Sequence of chain 1.B:
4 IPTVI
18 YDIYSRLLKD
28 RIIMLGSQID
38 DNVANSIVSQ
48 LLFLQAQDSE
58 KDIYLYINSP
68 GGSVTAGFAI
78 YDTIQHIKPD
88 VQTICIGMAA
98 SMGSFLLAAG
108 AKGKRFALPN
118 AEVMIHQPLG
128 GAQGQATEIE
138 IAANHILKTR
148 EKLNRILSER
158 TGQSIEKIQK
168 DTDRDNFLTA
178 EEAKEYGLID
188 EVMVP

Sequence of chain 1.C:
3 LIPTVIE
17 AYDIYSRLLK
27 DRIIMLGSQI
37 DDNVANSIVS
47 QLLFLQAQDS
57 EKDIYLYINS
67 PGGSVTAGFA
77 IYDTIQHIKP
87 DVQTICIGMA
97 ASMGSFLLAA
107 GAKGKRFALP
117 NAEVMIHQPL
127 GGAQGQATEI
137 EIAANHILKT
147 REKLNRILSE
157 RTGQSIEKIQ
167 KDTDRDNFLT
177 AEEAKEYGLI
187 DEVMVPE

This protein binds this small molecule.
Small molecule (SMILES): O=C1[C@H](Cc2ccc(O)cc2)N2C(=O)CCN(C(=O)NCc3ccccc3)[C@H]2CN1Cc1cccc2ccccc12

Binding-site contacts:
Ligand atom CAW contacts residue TYR63 of chain 1.B at 3.8 Å (hydrophobic).
Ligand atom NBN contacts residue ILE29 of chain 1.B at 3.5 Å.
Ligand atom CAC contacts residue PHE50 of chain 1.C at 3.9 Å (hydrophobic).
Ligand atom CAC contacts residue LEU24 of chain 1.B at 3.7 Å (hydrophobic).
Ligand atom CAZ contacts residue ILE91 of chain 1.B at 3.5 Å (hydrophobic).
Ligand atom CAW contacts residue LEU49 of chain 1.C at 3.8 Å (hydrophobic).
Ligand atom CBM contacts residue TYR61 of chain 1.B at 3.6 Å (hydrophobic).
Ligand atom CAS contacts residue HIS83 of chain 1.C at 3.9 Å.
Ligand atom CAA contacts residue ASP27 of chain 1.B at 3.5 Å.
Ligand atom N contacts residue TYR61 of chain 1.B at 3.9 Å.
Ligand atom CAW contacts residue MET31 of chain 1.B at 4.0 Å (hydrophobic).
Ligand atom CBE contacts residue ILE29 of chain 1.B at 3.8 Å (hydrophobic).
Ligand atom CAG contacts residue ASP27 of chain 1.B at 3.9 Å.
Ligand atom CBM contacts residue ILE29 of chain 1.B at 3.8 Å (hydrophobic).
Ligand atom CAB contacts residue ALA53 of chain 1.C at 3.9 Å (hydrophobic).
Ligand atom CAV contacts residue LEU49 of chain 1.C at 3.7 Å (hydrophobic).
Ligand atom CBI contacts residue ILE29 of chain 1.B at 3.9 Å (hydrophobic).
Ligand atom CBL contacts residue TYR61 of chain 1.B at 3.7 Å (hydrophobic).
Ligand atom CAT contacts residue ILE93 of chain 1.B at 3.4 Å (hydrophobic).
Ligand atom CAD contacts residue LEU24 of chain 1.B at 3.7 Å (hydrophobic).
Ligand atom C contacts residue TYR61 of chain 1.B at 3.8 Å (hydrophobic).
Ligand atom CBI contacts residue TYR61 of chain 1.B at 3.9 Å (hydrophobic).
Ligand atom CAU contacts residue ILE93 of chain 1.B at 3.7 Å (hydrophobic).
Ligand atom CAX contacts residue ILE29 of chain 1.B at 3.9 Å (hydrophobic).
Ligand atom CBK contacts residue TYR61 of chain 1.B at 3.5 Å (hydrophobic).
Ligand atom CAR contacts residue HIS83 of chain 1.C at 3.6 Å.
Ligand atom OBD contacts residue LEU49 of chain 1.C at 3.5 Å.
Ligand atom CAE contacts residue LEU49 of chain 1.C at 3.8 Å (hydrophobic).
Ligand atom CAG contacts residue ALA53 of chain 1.C at 3.6 Å (hydrophobic).
Ligand atom CAD contacts residue PHE50 of chain 1.C at 3.9 Å (hydrophobic).
Ligand atom NBH contacts residue TYR61 of chain 1.B at 3.7 Å.
Ligand atom CAF contacts residue ALA53 of chain 1.C at 3.4 Å (hydrophobic).
Ligand atom CAB contacts residue ARG23 of chain 1.B at 3.5 Å.
Ligand atom CAA contacts residue ALA53 of chain 1.C at 3.3 Å (hydrophobic).
Ligand atom CAV contacts residue ILE93 of chain 1.B at 3.9 Å (hydrophobic).
Ligand atom OBA contacts residue TYR61 of chain 1.B at 3.2 Å (h-bond).
Ligand atom CAE contacts residue ILE29 of chain 1.B at 3.7 Å (hydrophobic).
Ligand atom CAV contacts residue TYR63 of chain 1.B at 3.9 Å (hydrophobic).
Ligand atom CAS contacts residue ILE93 of chain 1.B at 3.9 Å (hydrophobic).
Ligand atom CAW contacts residue ILE29 of chain 1.B at 4.0 Å (hydrophobic).